Sequence of chain 1.B:
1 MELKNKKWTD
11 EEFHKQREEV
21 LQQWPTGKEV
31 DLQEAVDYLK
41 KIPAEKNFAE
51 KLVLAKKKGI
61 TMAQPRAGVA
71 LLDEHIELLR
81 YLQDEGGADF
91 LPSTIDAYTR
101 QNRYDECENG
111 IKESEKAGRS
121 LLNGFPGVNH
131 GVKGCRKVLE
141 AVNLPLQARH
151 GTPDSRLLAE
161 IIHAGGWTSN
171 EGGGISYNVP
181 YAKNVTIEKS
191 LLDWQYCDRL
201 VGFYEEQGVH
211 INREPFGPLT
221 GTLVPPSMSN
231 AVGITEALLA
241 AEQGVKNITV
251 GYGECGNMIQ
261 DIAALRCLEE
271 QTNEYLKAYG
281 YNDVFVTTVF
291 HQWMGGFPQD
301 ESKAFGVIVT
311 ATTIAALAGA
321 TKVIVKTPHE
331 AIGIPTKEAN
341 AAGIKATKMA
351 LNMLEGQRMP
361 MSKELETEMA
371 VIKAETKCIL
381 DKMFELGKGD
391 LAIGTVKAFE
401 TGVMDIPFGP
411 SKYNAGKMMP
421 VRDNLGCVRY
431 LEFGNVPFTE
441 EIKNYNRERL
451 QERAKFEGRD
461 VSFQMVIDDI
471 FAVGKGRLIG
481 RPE

Binding-site contacts:
Ligand atom N6 contacts residue ILE334 of chain 1.B at 3.8 Å.
Ligand atom N1 contacts residue GLY68 of chain 1.B at 3.5 Å (h-bond).
Ligand atom C5 contacts residue ILE334 of chain 1.B at 3.4 Å (hydrophobic).
Ligand atom O2' contacts residue PRO335 of chain 1.B at 3.9 Å.
Ligand atom O3' contacts residue LYS326 of chain 1.B at 2.8 Å (salt-bridge).
Ligand atom C2 contacts residue ALA67 of chain 1.B at 3.6 Å (hydrophobic).
Ligand atom C8 contacts residue THR94 of chain 1.B at 3.9 Å.
Ligand atom O3' contacts residue GLU330 of chain 1.B at 2.6 Å (salt-bridge).
Ligand atom N7 contacts residue ASN123 of chain 1.B at 3.6 Å.
Ligand atom N7 contacts residue ILE334 of chain 1.B at 3.6 Å.
Ligand atom C5 contacts residue THR94 of chain 1.B at 3.7 Å.
Ligand atom O4' contacts residue ARG66 of chain 1.B at 3.1 Å.
Ligand atom N6 contacts residue GLY68 of chain 1.B at 2.9 Å (h-bond).
Ligand atom C6 contacts residue ASN123 of chain 1.B at 3.8 Å.
Ligand atom C8 contacts residue TAR1 of chain 1.G at 3.6 Å.
Ligand atom C6 contacts residue GLY68 of chain 1.B at 3.8 Å.
Ligand atom N6 contacts residue ASN123 of chain 1.B at 2.8 Å (h-bond).
Ligand atom C6' contacts residue B121 of chain 1.E at 2.1 Å.
Ligand atom C2 contacts residue PRO335 of chain 1.B at 3.7 Å (hydrophobic).
Ligand atom C3' contacts residue B121 of chain 1.E at 3.6 Å.
Ligand atom C5' contacts residue B121 of chain 1.E at 3.0 Å.
Ligand atom C2 contacts residue ARG66 of chain 1.B at 3.1 Å.
Ligand atom N1 contacts residue ALA67 of chain 1.B at 3.4 Å.
Ligand atom C1' contacts residue ARG66 of chain 1.B at 3.4 Å.
Ligand atom C4 contacts residue ARG66 of chain 1.B at 3.9 Å.
Ligand atom C3' contacts residue LYS326 of chain 1.B at 3.6 Å.
Ligand atom C2' contacts residue B121 of chain 1.E at 3.1 Å.
Ligand atom O2' contacts residue B121 of chain 1.E at 2.8 Å (h-bond).
Ligand atom N3 contacts residue PRO335 of chain 1.B at 3.9 Å.
Ligand atom C2' contacts residue GLU330 of chain 1.B at 3.8 Å.
Ligand atom C3' contacts residue GLU330 of chain 1.B at 3.2 Å.
Ligand atom O2' contacts residue GLU330 of chain 1.B at 3.2 Å (salt-bridge).
Ligand atom C6 contacts residue ILE334 of chain 1.B at 3.5 Å (hydrophobic).
Ligand atom C8 contacts residue B121 of chain 1.E at 3.6 Å.
Ligand atom N3 contacts residue ARG66 of chain 1.B at 3.5 Å.
Ligand atom N7 contacts residue B121 of chain 1.E at 3.3 Å (h-bond).
Ligand atom O4' contacts residue TAR1 of chain 1.G at 4.0 Å.
Ligand atom N7 contacts residue THR94 of chain 1.B at 3.3 Å.
Ligand atom N6 contacts residue GLY124 of chain 1.B at 3.8 Å.
Ligand atom N1 contacts residue ILE334 of chain 1.B at 3.6 Å.

This small molecule binds to this protein.
Small molecule (SMILES): CC[C@H]1O[C@@H](n2cnc3c(N)ncnc32)[C@H](O)[C@@H]1O

Sequence of chain 1.A:
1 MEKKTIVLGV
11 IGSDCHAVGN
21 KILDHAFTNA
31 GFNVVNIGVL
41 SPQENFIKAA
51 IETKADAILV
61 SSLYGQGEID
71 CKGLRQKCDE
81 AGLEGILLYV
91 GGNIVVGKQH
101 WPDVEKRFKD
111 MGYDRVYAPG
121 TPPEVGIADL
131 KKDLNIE